Sequence of chain 57.A:
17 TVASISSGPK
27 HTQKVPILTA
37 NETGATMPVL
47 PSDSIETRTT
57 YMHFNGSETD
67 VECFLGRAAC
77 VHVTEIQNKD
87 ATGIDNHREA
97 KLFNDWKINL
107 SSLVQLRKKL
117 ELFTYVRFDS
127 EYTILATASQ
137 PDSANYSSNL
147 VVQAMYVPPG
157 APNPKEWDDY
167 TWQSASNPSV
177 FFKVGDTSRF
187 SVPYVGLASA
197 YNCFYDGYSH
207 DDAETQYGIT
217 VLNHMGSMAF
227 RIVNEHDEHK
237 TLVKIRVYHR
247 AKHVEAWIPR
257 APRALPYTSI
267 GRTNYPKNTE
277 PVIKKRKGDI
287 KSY

Sequence of chain 58.C:
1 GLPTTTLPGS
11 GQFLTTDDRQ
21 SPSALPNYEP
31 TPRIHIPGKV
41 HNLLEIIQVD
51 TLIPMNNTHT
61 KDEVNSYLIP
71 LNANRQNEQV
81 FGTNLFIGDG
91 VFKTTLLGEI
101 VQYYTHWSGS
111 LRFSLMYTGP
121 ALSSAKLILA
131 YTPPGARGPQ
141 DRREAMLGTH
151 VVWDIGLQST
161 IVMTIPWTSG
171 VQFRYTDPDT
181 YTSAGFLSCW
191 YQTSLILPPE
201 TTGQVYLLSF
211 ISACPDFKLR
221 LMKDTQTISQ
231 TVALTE

Binding-site contacts:
Ligand atom C2C contacts residue TYR128 of chain 57.A at 3.8 Å (hydrophobic).
Ligand atom C3C contacts residue TYR128 of chain 57.A at 3.4 Å (hydrophobic).
Ligand atom C3B contacts residue TYR152 of chain 57.A at 3.7 Å (hydrophobic).
Ligand atom O1A contacts residue MET224 of chain 57.A at 2.8 Å.
Ligand atom C5A contacts residue PHE186 of chain 57.A at 3.4 Å (hydrophobic).
Ligand atom CL1 contacts residue ILE104 of chain 57.A at 3.5 Å.
Ligand atom O1 contacts residue MET221 of chain 57.A at 3.2 Å (h-bond).
Ligand atom C5A contacts residue ALA150 of chain 57.A at 3.9 Å (hydrophobic).
Ligand atom C5C contacts residue TYR152 of chain 57.A at 3.9 Å (hydrophobic).
Ligand atom C6B contacts residue TYR128 of chain 57.A at 3.8 Å (hydrophobic).
Ligand atom C4C contacts residue VAL191 of chain 57.A at 3.5 Å (hydrophobic).
Ligand atom N3A contacts residue PRO174 of chain 57.A at 3.7 Å.
Ligand atom CL1 contacts residue TYR128 of chain 57.A at 3.3 Å.
Ligand atom C5A contacts residue MET224 of chain 57.A at 3.5 Å (hydrophobic).
Ligand atom C2B contacts residue VAL188 of chain 57.A at 3.7 Å (hydrophobic).
Ligand atom N2 contacts residue ASN219 of chain 57.A at 3.6 Å.
Ligand atom C4B contacts residue MET224 of chain 57.A at 3.8 Å (hydrophobic).
Ligand atom C5B contacts residue PHE186 of chain 57.A at 3.5 Å (hydrophobic).
Ligand atom C2B contacts residue TYR152 of chain 57.A at 3.8 Å (hydrophobic).
Ligand atom C1B contacts residue VAL188 of chain 57.A at 3.9 Å (hydrophobic).
Ligand atom C4 contacts residue LEU106 of chain 57.A at 3.6 Å (hydrophobic).
Ligand atom C31 contacts residue TYR197 of chain 57.A at 3.9 Å (hydrophobic).
Ligand atom C5 contacts residue LEU106 of chain 57.A at 3.7 Å (hydrophobic).
Ligand atom C2C contacts residue TYR197 of chain 57.A at 3.8 Å (hydrophobic).
Ligand atom O1A contacts residue PHE186 of chain 57.A at 2.8 Å.
Ligand atom C1C contacts residue LEU106 of chain 57.A at 3.5 Å (hydrophobic).
Ligand atom C2A contacts residue MET224 of chain 57.A at 3.4 Å (hydrophobic).
Ligand atom C4B contacts residue PHE186 of chain 57.A at 3.4 Å (hydrophobic).
Ligand atom C4A contacts residue PRO174 of chain 57.A at 3.3 Å (hydrophobic).
Ligand atom C2A contacts residue PHE186 of chain 57.A at 3.2 Å (hydrophobic).
Ligand atom C4C contacts residue VAL188 of chain 57.A at 3.9 Å (hydrophobic).
Ligand atom N3A contacts residue PHE186 of chain 57.A at 3.9 Å.
Ligand atom C5B contacts residue MET224 of chain 57.A at 3.5 Å (hydrophobic).
Ligand atom C4B contacts residue TYR152 of chain 57.A at 3.8 Å (hydrophobic).
Ligand atom C5A contacts residue VAL176 of chain 57.A at 3.2 Å (hydrophobic).
Ligand atom C5C contacts residue VAL188 of chain 57.A at 3.9 Å (hydrophobic).
Ligand atom C5C contacts residue VAL191 of chain 57.A at 3.9 Å (hydrophobic).
Ligand atom C1C contacts residue TYR128 of chain 57.A at 3.7 Å (hydrophobic).
Ligand atom O1B contacts residue ILE104 of chain 57.A at 3.8 Å.
Ligand atom N3A contacts residue ALA24 of chain 57.C at 3.6 Å.

Sequence of chain 57.C:
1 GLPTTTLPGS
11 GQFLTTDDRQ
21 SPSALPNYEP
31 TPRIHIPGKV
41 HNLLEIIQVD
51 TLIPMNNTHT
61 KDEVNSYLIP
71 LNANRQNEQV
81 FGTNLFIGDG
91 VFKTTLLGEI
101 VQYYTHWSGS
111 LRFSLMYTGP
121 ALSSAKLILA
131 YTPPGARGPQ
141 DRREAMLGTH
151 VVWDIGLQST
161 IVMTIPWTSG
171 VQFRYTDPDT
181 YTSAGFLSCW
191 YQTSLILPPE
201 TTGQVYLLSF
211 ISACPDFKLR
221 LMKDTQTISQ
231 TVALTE

A protein and the small-molecule ligand that binds it are described below.
Small molecule (SMILES): Cc1cc(CCCCCOc2ccc(C3=NCCO3)cc2Cl)on1